Binding-site contacts:
Ligand atom C2 contacts residue ARG210 of chain 1.A at 3.8 Å.
Ligand atom C12 contacts residue GLY15 of chain 1.A at 3.0 Å.
Ligand atom C17 contacts residue ARG183 of chain 1.A at 3.8 Å.
Ligand atom C9 contacts residue TYR69 of chain 1.A at 3.3 Å (hydrophobic).
Ligand atom C12 contacts residue PRO32 of chain 1.A at 3.8 Å (hydrophobic).
Ligand atom N1 contacts residue ASP157 of chain 1.A at 2.8 Å (salt-bridge).
Ligand atom C10 contacts residue ILE34 of chain 1.A at 3.8 Å (hydrophobic).
Ligand atom C13 contacts residue GLY15 of chain 1.A at 3.6 Å.
Ligand atom C17 contacts residue ARG206 of chain 1.A at 3.5 Å.
Ligand atom O5 contacts residue ATP1 of chain 1.F at 3.8 Å.
Ligand atom S1 contacts residue GLU207 of chain 1.A at 3.6 Å (salt-bridge).
Ligand atom O1 contacts residue ARG210 of chain 1.A at 3.8 Å.
Ligand atom C18 contacts residue ASP157 of chain 1.A at 3.8 Å.
Ligand atom C14 contacts residue ASP157 of chain 1.A at 3.5 Å.
Ligand atom C20 contacts residue GLU207 of chain 1.A at 3.9 Å.
Ligand atom C6 contacts residue GLN59 of chain 1.A at 3.3 Å.
Ligand atom C17 contacts residue GLU207 of chain 1.A at 3.8 Å.
Ligand atom C10 contacts residue PRO32 of chain 1.A at 3.9 Å (hydrophobic).
Ligand atom O5 contacts residue ARG210 of chain 1.A at 3.4 Å.
Ligand atom O5 contacts residue THR186 of chain 1.A at 2.5 Å (h-bond).
Ligand atom O4 contacts residue GLU207 of chain 1.A at 2.9 Å (salt-bridge).
Ligand atom O3 contacts residue TYR69 of chain 1.A at 2.9 Å (h-bond).
Ligand atom S1 contacts residue ARG206 of chain 1.A at 3.5 Å.
Ligand atom C6 contacts residue PRO32 of chain 1.A at 3.9 Å (hydrophobic).
Ligand atom C16 contacts residue ASP157 of chain 1.A at 3.6 Å.
Ligand atom O5 contacts residue LYS213 of chain 1.A at 3.7 Å.
Ligand atom O1 contacts residue ATP1 of chain 1.F at 3.8 Å.
Ligand atom O5 contacts residue GLY182 of chain 1.A at 3.8 Å.
Ligand atom C16 contacts residue TYR69 of chain 1.A at 3.9 Å (hydrophobic).
Ligand atom C18 contacts residue THR186 of chain 1.A at 3.5 Å.
Ligand atom N1 contacts residue ARG183 of chain 1.A at 3.9 Å.
Ligand atom C7 contacts residue GLN59 of chain 1.A at 3.4 Å.
Ligand atom C16 contacts residue ARG183 of chain 1.A at 3.6 Å.
Ligand atom O4 contacts residue ARG210 of chain 1.A at 3.3 Å.
Ligand atom C10 contacts residue TYR69 of chain 1.A at 3.4 Å (hydrophobic).
Ligand atom C5 contacts residue GLU207 of chain 1.A at 3.6 Å.
Ligand atom C17 contacts residue TYR69 of chain 1.A at 3.6 Å (hydrophobic).
Ligand atom C8 contacts residue GLU207 of chain 1.A at 3.8 Å.
Ligand atom C11 contacts residue TYR69 of chain 1.A at 3.8 Å (hydrophobic).
Ligand atom O1 contacts residue LEU16 of chain 1.A at 3.7 Å.

Sequence of chain 1.A:
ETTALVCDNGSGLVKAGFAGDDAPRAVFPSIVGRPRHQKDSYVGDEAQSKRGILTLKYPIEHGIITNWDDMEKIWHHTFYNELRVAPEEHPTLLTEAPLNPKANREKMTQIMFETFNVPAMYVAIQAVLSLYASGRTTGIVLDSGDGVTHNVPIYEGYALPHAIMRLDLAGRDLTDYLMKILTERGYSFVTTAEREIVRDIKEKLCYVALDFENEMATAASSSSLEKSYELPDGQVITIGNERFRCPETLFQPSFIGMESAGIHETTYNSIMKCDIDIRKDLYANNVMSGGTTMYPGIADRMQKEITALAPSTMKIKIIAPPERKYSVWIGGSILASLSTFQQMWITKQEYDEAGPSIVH

This protein binds this small molecule.
Small molecule (SMILES): C/C1=C/C(=O)O[C@@H]2C[C@@H](CC[C@H](C)/C=C\CC1)O[C@@](O)([C@@H]1CSC(=O)N1)C2

Sequence of chain 1.B:
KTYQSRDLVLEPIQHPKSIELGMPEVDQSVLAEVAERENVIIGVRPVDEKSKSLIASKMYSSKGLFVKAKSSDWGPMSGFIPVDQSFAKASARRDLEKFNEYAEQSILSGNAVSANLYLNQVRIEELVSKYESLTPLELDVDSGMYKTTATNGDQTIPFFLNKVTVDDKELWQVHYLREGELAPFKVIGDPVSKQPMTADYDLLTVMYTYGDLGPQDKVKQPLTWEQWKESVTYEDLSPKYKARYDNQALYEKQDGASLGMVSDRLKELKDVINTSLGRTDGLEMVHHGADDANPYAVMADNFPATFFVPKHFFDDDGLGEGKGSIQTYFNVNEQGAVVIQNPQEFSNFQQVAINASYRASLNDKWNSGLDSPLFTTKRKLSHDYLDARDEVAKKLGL